A small-molecule ligand and the protein it binds are described below.
Small molecule (SMILES): CCN(CC)CCC[C@@H](C)Nc1ccnc2cc(Cl)ccc12

Sequence of chain 6.A:
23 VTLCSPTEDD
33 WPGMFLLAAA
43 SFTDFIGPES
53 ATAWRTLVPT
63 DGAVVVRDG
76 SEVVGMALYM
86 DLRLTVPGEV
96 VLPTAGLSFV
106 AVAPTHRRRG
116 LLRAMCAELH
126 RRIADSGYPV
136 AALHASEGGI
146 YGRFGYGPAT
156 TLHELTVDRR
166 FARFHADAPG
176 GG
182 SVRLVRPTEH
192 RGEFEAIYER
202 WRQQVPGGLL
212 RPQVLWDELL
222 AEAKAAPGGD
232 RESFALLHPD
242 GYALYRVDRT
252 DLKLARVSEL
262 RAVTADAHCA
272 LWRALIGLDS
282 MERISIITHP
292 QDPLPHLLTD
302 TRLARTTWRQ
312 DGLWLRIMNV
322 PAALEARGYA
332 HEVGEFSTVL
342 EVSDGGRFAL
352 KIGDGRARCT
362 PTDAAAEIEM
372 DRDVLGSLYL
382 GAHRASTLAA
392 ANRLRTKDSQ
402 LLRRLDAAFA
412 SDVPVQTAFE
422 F

Binding-site contacts:
Ligand atom C14 contacts residue PHE44 of chain 6.A at 3.8 Å (hydrophobic).
Ligand atom C14 contacts residue ASP46 of chain 6.A at 3.9 Å.
Ligand atom C8 contacts residue ALA53 of chain 6.A at 3.7 Å (hydrophobic).
Ligand atom C15 contacts residue ASP46 of chain 6.A at 3.4 Å.
Ligand atom C5 contacts residue PHE422 of chain 6.A at 3.5 Å (hydrophobic).
Ligand atom C4 contacts residue TRP56 of chain 6.A at 3.6 Å (hydrophobic).
Ligand atom CL contacts residue LEU83 of chain 6.A at 3.6 Å.
Ligand atom C3 contacts residue TRP56 of chain 6.A at 3.7 Å (hydrophobic).
Ligand atom C5 contacts residue SER103 of chain 6.A at 3.4 Å.
Ligand atom C8 contacts residue PHE104 of chain 6.A at 3.6 Å (hydrophobic).
Ligand atom C1 contacts residue TRP56 of chain 6.A at 3.8 Å (hydrophobic).
Ligand atom C12 contacts residue PHE422 of chain 6.A at 3.9 Å (hydrophobic).
Ligand atom C16 contacts residue ASP46 of chain 6.A at 3.1 Å.
Ligand atom N1 contacts residue TRP56 of chain 6.A at 3.5 Å.
Ligand atom CL contacts residue TRP56 of chain 6.A at 3.9 Å.
Ligand atom C13 contacts residue ASP46 of chain 6.A at 3.2 Å.
Ligand atom C6 contacts residue TRP56 of chain 6.A at 3.6 Å (hydrophobic).
Ligand atom C12 contacts residue GLU421 of chain 6.A at 3.8 Å.
Ligand atom C7 contacts residue TRP56 of chain 6.A at 3.4 Å (hydrophobic).
Ligand atom N2 contacts residue PHE422 of chain 6.A at 3.5 Å (h-bond).
Ligand atom C1 contacts residue SER52 of chain 6.A at 4.0 Å.
Ligand atom CL contacts residue PHE104 of chain 6.A at 4.0 Å.
Ligand atom C7 contacts residue PHE104 of chain 6.A at 3.6 Å (hydrophobic).
Ligand atom C8 contacts residue TRP56 of chain 6.A at 3.5 Å (hydrophobic).
Ligand atom C6 contacts residue SER103 of chain 6.A at 3.5 Å.
Ligand atom N2 contacts residue TRP56 of chain 6.A at 3.9 Å.
Ligand atom N1 contacts residue SER52 of chain 6.A at 4.0 Å.
Ligand atom C5 contacts residue TRP56 of chain 6.A at 3.8 Å (hydrophobic).
Ligand atom C2 contacts residue TRP56 of chain 6.A at 3.7 Å (hydrophobic).
Ligand atom C18 contacts residue GLU421 of chain 6.A at 3.7 Å.
Ligand atom N1 contacts residue ALA53 of chain 6.A at 3.9 Å.
Ligand atom C18 contacts residue TRP56 of chain 6.A at 3.4 Å (hydrophobic).
Ligand atom C16 contacts residue PHE44 of chain 6.A at 3.9 Å (hydrophobic).
Ligand atom C11 contacts residue PHE422 of chain 6.A at 3.9 Å (hydrophobic).
Ligand atom C17 contacts residue PHE44 of chain 6.A at 3.9 Å (hydrophobic).
Ligand atom C9 contacts residue TRP56 of chain 6.A at 3.4 Å (hydrophobic).
Ligand atom N3 contacts residue ASP46 of chain 6.A at 3.3 Å (salt-bridge).
Ligand atom C15 contacts residue PHE44 of chain 6.A at 3.6 Å (hydrophobic).
Ligand atom C17 contacts residue GOL1 of chain 6.D at 3.7 Å.
Ligand atom C11 contacts residue GLU421 of chain 6.A at 3.8 Å.